Sequence of chain 1.A:
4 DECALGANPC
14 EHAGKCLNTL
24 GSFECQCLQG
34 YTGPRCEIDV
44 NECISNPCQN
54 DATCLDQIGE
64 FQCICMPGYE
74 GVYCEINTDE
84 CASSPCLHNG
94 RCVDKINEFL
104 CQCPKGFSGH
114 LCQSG

This protein binds this small molecule.
Small molecule (SMILES): OC[C@H]1O[C@@H](O)[C@H](O)[C@@H](O)[C@@H]1O

Binding-site contacts:
Ligand atom C4 contacts residue SER86 of chain 1.A at 4.1 Å.
Ligand atom C1 contacts residue GLU83 of chain 1.A at 4.4 Å.
Ligand atom O2 contacts residue ALA85 of chain 1.A at 4.3 Å.
Ligand atom O2 contacts residue ASP82 of chain 1.A at 4.3 Å.
Ligand atom C4 contacts residue GLU83 of chain 1.A at 4.1 Å.
Ligand atom O5 contacts residue PRO88 of chain 1.A at 3.9 Å.
Ligand atom C5 contacts residue SER86 of chain 1.A at 3.6 Å.
Ligand atom C3 contacts residue SER86 of chain 1.A at 3.7 Å.
Ligand atom O3 contacts residue GLU83 of chain 1.A at 2.8 Å (salt-bridge).
Ligand atom O2 contacts residue SER86 of chain 1.A at 3.0 Å (h-bond).
Ligand atom C2 contacts residue GLU83 of chain 1.A at 3.2 Å.
Ligand atom C1 contacts residue SER86 of chain 1.A at 1.4 Å.
Ligand atom O4 contacts residue PHE102 of chain 1.A at 4.1 Å.
Ligand atom O5 contacts residue SER86 of chain 1.A at 2.3 Å (h-bond).
Ligand atom C3 contacts residue GLU83 of chain 1.A at 3.5 Å.
Ligand atom C2 contacts residue SER86 of chain 1.A at 2.4 Å.
Ligand atom C4 contacts residue PHE102 of chain 1.A at 4.1 Å (hydrophobic).
Ligand atom O2 contacts residue GLU83 of chain 1.A at 3.8 Å.